Binding-site contacts:
Ligand atom C3 contacts residue LYS115 of chain 47.N at 4.3 Å.
Ligand atom O3 contacts residue LYS115 of chain 47.N at 3.6 Å (salt-bridge).
Ligand atom C5 contacts residue ASN259 of chain 47.O at 3.6 Å.
Ligand atom C4 contacts residue LYS181 of chain 47.N at 3.6 Å.
Ligand atom N2 contacts residue ASN259 of chain 47.O at 2.8 Å (h-bond).
Ligand atom C5 contacts residue LYS181 of chain 47.N at 3.4 Å.
Ligand atom C7 contacts residue ASN259 of chain 47.O at 3.2 Å.
Ligand atom O6 contacts residue LYS181 of chain 47.N at 3.4 Å (salt-bridge).
Ligand atom C1 contacts residue ASN259 of chain 47.O at 1.4 Å.
Ligand atom O5 contacts residue ASN259 of chain 47.O at 2.3 Å (h-bond).
Ligand atom C8 contacts residue ASN259 of chain 47.O at 4.2 Å.
Ligand atom C8 contacts residue THR116 of chain 47.N at 4.3 Å.
Ligand atom C6 contacts residue LYS181 of chain 47.N at 3.4 Å.
Ligand atom C8 contacts residue LEU257 of chain 47.O at 4.1 Å (hydrophobic).
Ligand atom O4 contacts residue LYS181 of chain 47.N at 2.7 Å (salt-bridge).
Ligand atom C8 contacts residue ALA258 of chain 47.O at 3.7 Å (hydrophobic).
Ligand atom C2 contacts residue ASN259 of chain 47.O at 2.4 Å.
Ligand atom O7 contacts residue ASN259 of chain 47.O at 3.2 Å (h-bond).
Ligand atom O4 contacts residue PHE118 of chain 47.N at 4.1 Å.
Ligand atom C4 contacts residue ASN259 of chain 47.O at 4.2 Å.
Ligand atom N2 contacts residue THR116 of chain 47.N at 4.1 Å.
Ligand atom C3 contacts residue ASN259 of chain 47.O at 3.7 Å.

This small molecule binds to this protein.
Small molecule (SMILES): CC(=O)N[C@@H]1[C@@H](O)[C@H](O)[C@@H](CO)O[C@H]1O

Sequence of chain 47.O:
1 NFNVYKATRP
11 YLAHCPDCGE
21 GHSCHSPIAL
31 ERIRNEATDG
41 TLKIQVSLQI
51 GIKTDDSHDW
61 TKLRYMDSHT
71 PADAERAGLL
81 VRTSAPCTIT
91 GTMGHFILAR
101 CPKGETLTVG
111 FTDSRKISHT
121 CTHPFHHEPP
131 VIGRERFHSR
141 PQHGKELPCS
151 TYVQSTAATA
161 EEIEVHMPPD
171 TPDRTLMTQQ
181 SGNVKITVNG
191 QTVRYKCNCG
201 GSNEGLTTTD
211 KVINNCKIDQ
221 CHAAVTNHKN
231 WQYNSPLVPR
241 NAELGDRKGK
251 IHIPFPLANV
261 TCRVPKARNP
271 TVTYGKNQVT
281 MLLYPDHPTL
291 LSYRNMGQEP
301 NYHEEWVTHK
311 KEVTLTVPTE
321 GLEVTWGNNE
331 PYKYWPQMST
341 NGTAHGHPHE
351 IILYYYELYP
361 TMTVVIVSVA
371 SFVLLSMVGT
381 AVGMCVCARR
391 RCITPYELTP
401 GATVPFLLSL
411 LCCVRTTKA

Sequence of chain 47.N:
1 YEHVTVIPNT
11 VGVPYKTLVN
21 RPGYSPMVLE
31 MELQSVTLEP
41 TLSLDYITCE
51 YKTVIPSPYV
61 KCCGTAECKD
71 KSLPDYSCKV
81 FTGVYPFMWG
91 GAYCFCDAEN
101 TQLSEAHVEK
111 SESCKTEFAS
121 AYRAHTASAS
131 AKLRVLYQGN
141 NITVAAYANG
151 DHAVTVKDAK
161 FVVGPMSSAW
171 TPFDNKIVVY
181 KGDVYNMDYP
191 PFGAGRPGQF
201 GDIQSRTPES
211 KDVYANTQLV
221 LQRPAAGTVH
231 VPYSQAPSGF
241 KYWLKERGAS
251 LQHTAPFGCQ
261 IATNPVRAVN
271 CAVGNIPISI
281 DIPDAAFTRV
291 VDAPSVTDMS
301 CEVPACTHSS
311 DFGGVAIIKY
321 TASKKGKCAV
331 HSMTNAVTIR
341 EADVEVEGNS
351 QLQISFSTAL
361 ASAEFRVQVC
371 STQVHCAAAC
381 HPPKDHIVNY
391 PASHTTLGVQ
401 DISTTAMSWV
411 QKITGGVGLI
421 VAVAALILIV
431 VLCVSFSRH